Binding-site contacts:
Ligand atom C1 contacts residue TRP218 of chain 1.A at 4.0 Å (hydrophobic).
Ligand atom C6 contacts residue SER193 of chain 1.A at 3.7 Å.
Ligand atom S1 contacts residue TRP218 of chain 1.A at 3.4 Å (h-bond).
Ligand atom C3 contacts residue SO41 of chain 1.B at 3.5 Å.
Ligand atom S1 contacts residue GLY219 of chain 1.A at 4.0 Å.
Ligand atom C7 contacts residue GLY219 of chain 1.A at 4.2 Å.
Ligand atom C7 contacts residue SER193 of chain 1.A at 3.1 Å.
Ligand atom C7 contacts residue ASP192 of chain 1.A at 4.0 Å.
Ligand atom N2 contacts residue ASP192 of chain 1.A at 2.9 Å (salt-bridge).
Ligand atom C1 contacts residue VAL216 of chain 1.A at 3.7 Å (hydrophobic).
Ligand atom N2 contacts residue SER193 of chain 1.A at 3.2 Å (h-bond).
Ligand atom C2 contacts residue SER217 of chain 1.A at 4.3 Å.
Ligand atom C3 contacts residue SER198 of chain 1.A at 4.2 Å.
Ligand atom S1 contacts residue GLY229 of chain 1.A at 4.0 Å.
Ligand atom C1 contacts residue SER217 of chain 1.A at 4.1 Å.
Ligand atom C5 contacts residue SER193 of chain 1.A at 3.9 Å.
Ligand atom C2 contacts residue SO41 of chain 1.B at 3.4 Å.
Ligand atom C2 contacts residue SER198 of chain 1.A at 3.2 Å.
Ligand atom C1 contacts residue SER198 of chain 1.A at 3.8 Å.
Ligand atom N1 contacts residue CYS194 of chain 1.A at 3.8 Å.
Ligand atom N1 contacts residue GLY221 of chain 1.A at 3.0 Å (h-bond).
Ligand atom N2 contacts residue GLY221 of chain 1.A at 3.7 Å.
Ligand atom C6 contacts residue TRP218 of chain 1.A at 3.9 Å (hydrophobic).
Ligand atom C6 contacts residue GLY219 of chain 1.A at 4.1 Å.
Ligand atom C7 contacts residue GLY229 of chain 1.A at 4.2 Å.
Ligand atom S1 contacts residue SER193 of chain 1.A at 2.7 Å (h-bond).
Ligand atom C4 contacts residue GLN195 of chain 1.A at 3.3 Å.
Ligand atom C5 contacts residue GLY221 of chain 1.A at 4.0 Å.
Ligand atom N2 contacts residue GLY229 of chain 1.A at 3.6 Å.
Ligand atom C5 contacts residue CYS222 of chain 1.A at 4.2 Å (hydrophobic).
Ligand atom C3 contacts residue GLN195 of chain 1.A at 3.6 Å.
Ligand atom N1 contacts residue SER193 of chain 1.A at 3.2 Å (h-bond).
Ligand atom C7 contacts residue GLY221 of chain 1.A at 3.7 Å.
Ligand atom N1 contacts residue CYS222 of chain 1.A at 3.5 Å (h-bond).
Ligand atom C4 contacts residue CYS222 of chain 1.A at 4.1 Å (hydrophobic).
Ligand atom C5 contacts residue GLN195 of chain 1.A at 4.2 Å.
Ligand atom C3 contacts residue CYS194 of chain 1.A at 3.6 Å (hydrophobic).
Ligand atom C2 contacts residue CYS194 of chain 1.A at 4.0 Å (hydrophobic).
Ligand atom C4 contacts residue CYS194 of chain 1.A at 3.3 Å (hydrophobic).
Ligand atom C5 contacts residue CYS194 of chain 1.A at 3.6 Å (hydrophobic).

This small molecule binds to this protein.
Small molecule (SMILES): Nc1nc2ccccc2s1

Sequence of chain 1.A:
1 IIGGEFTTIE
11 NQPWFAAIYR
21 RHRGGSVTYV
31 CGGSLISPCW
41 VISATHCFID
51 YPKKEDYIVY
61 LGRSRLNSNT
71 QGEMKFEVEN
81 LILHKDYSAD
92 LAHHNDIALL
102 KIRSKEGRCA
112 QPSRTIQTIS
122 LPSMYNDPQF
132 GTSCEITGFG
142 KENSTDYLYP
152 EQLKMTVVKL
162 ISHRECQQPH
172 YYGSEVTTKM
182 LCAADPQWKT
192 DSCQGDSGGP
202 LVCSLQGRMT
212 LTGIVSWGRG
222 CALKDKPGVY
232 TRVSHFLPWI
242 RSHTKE